A protein and the small-molecule ligand that binds it are described below.
Small molecule (SMILES): CC(=O)N[C@@H]1[C@@H](O[C@@H]2O[C@H](CO)[C@H](O)[C@H](O[C@]3(C(=O)O)C[C@H](O)[C@@H](NC(C)=O)[C@H]([C@H](O)[C@H](O)CO)O3)[C@H]2O)[C@H](O)[C@@H](CO[C@]2(C(=O)O)C[C@H](O)[C@@H](NC(C)=O)[C@H]([C@H](O)[C@H](O)CO)O2)O[C@H]1O

Binding-site contacts:
Ligand atom C10 contacts residue TYR72 of chain 23.B at 4.1 Å (hydrophobic).
Ligand atom O4 contacts residue VAL296 of chain 23.B at 4.0 Å.
Ligand atom C3 contacts residue GLY78 of chain 23.B at 3.9 Å.
Ligand atom C2 contacts residue GLY78 of chain 23.B at 4.1 Å.
Ligand atom O1B contacts residue SER89 of chain 23.B at 4.1 Å.
Ligand atom O4 contacts residue GLY78 of chain 23.B at 3.0 Å.
Ligand atom O1B contacts residue ASN80 of chain 23.B at 4.3 Å.
Ligand atom C3 contacts residue HIS298 of chain 23.B at 3.4 Å.
Ligand atom O1A contacts residue GLY78 of chain 23.B at 4.0 Å.
Ligand atom O8 contacts residue TYR72 of chain 23.B at 3.4 Å (h-bond).
Ligand atom O3 contacts residue GLY78 of chain 23.B at 3.4 Å.
Ligand atom C3 contacts residue VAL296 of chain 23.B at 3.5 Å (hydrophobic).
Ligand atom O3 contacts residue VAL296 of chain 23.B at 4.0 Å.
Ligand atom O4 contacts residue ILE79 of chain 23.B at 3.6 Å (h-bond).
Ligand atom O4 contacts residue ASN80 of chain 23.B at 4.2 Å.
Ligand atom N5 contacts residue TYR72 of chain 23.B at 3.1 Å (h-bond).
Ligand atom C4 contacts residue HIS298 of chain 23.B at 3.4 Å.
Ligand atom C6 contacts residue TYR72 of chain 23.B at 4.0 Å (hydrophobic).
Ligand atom O6 contacts residue ASN93 of chain 23.B at 3.2 Å (h-bond).
Ligand atom O4 contacts residue HIS298 of chain 23.B at 2.9 Å (h-bond).
Ligand atom O1B contacts residue ARG77 of chain 23.B at 3.1 Å (salt-bridge).
Ligand atom C3 contacts residue ARG77 of chain 23.B at 3.9 Å.
Ligand atom C11 contacts residue ASP85 of chain 23.C at 4.0 Å.
Ligand atom O1B contacts residue TYR72 of chain 23.B at 4.2 Å.
Ligand atom C3 contacts residue GLY78 of chain 23.B at 4.1 Å.
Ligand atom O4 contacts residue THR291 of chain 23.B at 3.1 Å.
Ligand atom O1A contacts residue TYR72 of chain 23.B at 3.4 Å.
Ligand atom C8 contacts residue ARG77 of chain 23.B at 4.3 Å.
Ligand atom C4 contacts residue ARG77 of chain 23.B at 4.0 Å.
Ligand atom C4 contacts residue GLY78 of chain 23.B at 3.6 Å.
Ligand atom O8 contacts residue ARG77 of chain 23.B at 3.4 Å (salt-bridge).
Ligand atom C11 contacts residue TYR72 of chain 23.B at 4.0 Å (hydrophobic).
Ligand atom C6 contacts residue ASN93 of chain 23.B at 3.2 Å.
Ligand atom C7 contacts residue TYR72 of chain 23.B at 4.3 Å (hydrophobic).
Ligand atom C1 contacts residue TYR72 of chain 23.B at 4.1 Å (hydrophobic).
Ligand atom C5 contacts residue ASN93 of chain 23.B at 4.3 Å.
Ligand atom C4 contacts residue TYR72 of chain 23.B at 4.1 Å (hydrophobic).
Ligand atom C1 contacts residue ARG77 of chain 23.B at 3.4 Å.
Ligand atom O1A contacts residue ARG77 of chain 23.B at 2.9 Å (salt-bridge).
Ligand atom C5 contacts residue TYR72 of chain 23.B at 3.9 Å (hydrophobic).

Sequence of chain 23.B:
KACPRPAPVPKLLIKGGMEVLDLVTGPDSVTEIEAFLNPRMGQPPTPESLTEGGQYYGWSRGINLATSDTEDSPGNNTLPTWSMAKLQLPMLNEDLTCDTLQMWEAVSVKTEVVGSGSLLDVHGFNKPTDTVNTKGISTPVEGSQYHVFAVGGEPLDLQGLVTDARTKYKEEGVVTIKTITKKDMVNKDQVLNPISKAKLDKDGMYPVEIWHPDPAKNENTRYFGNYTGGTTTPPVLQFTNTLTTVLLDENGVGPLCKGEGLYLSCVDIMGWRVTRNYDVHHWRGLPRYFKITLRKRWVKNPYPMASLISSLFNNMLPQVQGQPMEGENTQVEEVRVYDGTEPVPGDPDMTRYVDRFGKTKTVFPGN

Sequence of chain 23.C:
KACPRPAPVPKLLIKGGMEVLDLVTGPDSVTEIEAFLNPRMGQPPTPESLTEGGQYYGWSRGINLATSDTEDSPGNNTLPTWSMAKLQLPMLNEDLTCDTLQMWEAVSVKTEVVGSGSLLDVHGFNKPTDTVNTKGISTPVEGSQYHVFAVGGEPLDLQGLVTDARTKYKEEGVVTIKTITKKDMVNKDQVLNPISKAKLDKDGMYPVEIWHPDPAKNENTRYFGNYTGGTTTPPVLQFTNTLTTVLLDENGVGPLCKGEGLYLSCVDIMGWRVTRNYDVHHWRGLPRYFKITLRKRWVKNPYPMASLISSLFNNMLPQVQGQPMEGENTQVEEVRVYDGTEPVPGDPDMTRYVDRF